A small-molecule ligand and the protein it binds are described below.
Small molecule (SMILES): CC(=O)N[C@@H]1[C@@H](O)[C@H](O)[C@@H](CO)O[C@H]1O

Sequence of chain 1.A:
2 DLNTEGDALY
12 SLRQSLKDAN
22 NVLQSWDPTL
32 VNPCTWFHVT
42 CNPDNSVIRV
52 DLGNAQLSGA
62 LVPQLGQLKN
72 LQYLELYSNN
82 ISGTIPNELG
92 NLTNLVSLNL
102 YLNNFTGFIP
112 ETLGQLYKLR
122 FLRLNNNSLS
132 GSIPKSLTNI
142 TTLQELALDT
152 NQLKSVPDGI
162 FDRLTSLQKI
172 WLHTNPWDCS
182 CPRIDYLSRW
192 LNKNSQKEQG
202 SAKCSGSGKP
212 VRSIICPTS

Binding-site contacts:
Ligand atom C5 contacts residue ASN92 of chain 1.A at 3.7 Å.
Ligand atom C2 contacts residue ASN92 of chain 1.A at 2.5 Å.
Ligand atom O7 contacts residue LYS70 of chain 1.A at 4.1 Å.
Ligand atom C8 contacts residue GLN68 of chain 1.A at 3.7 Å.
Ligand atom O5 contacts residue ASN92 of chain 1.A at 2.4 Å (h-bond).
Ligand atom C4 contacts residue ASN92 of chain 1.A at 4.2 Å.
Ligand atom C1 contacts residue GLU89 of chain 1.A at 3.9 Å.
Ligand atom C8 contacts residue LYS70 of chain 1.A at 3.5 Å.
Ligand atom C6 contacts residue ASN88 of chain 1.A at 4.2 Å.
Ligand atom C3 contacts residue ASN92 of chain 1.A at 3.8 Å.
Ligand atom O7 contacts residue ASN92 of chain 1.A at 3.5 Å.
Ligand atom C8 contacts residue ASN92 of chain 1.A at 4.4 Å.
Ligand atom C1 contacts residue ASN92 of chain 1.A at 1.4 Å.
Ligand atom C7 contacts residue LYS70 of chain 1.A at 4.2 Å.
Ligand atom N2 contacts residue ASN92 of chain 1.A at 2.8 Å (h-bond).
Ligand atom C7 contacts residue ASN92 of chain 1.A at 3.4 Å.
Ligand atom O5 contacts residue ASN88 of chain 1.A at 4.3 Å.
Ligand atom C5 contacts residue GLU89 of chain 1.A at 4.1 Å.
Ligand atom O6 contacts residue ASN88 of chain 1.A at 3.2 Å (h-bond).
Ligand atom O6 contacts residue THR113 of chain 1.A at 4.2 Å.
Ligand atom O5 contacts residue GLU89 of chain 1.A at 3.8 Å.
Ligand atom O6 contacts residue GLU89 of chain 1.A at 3.5 Å (salt-bridge).